Binding-site contacts:
Ligand atom C6 contacts residue FAD1 of chain 1.I at 3.4 Å.
Ligand atom C14 contacts residue MET154 of chain 1.A at 3.9 Å (hydrophobic).
Ligand atom C1 contacts residue FAD1 of chain 1.I at 3.3 Å.
Ligand atom C8 contacts residue HIS161 of chain 1.A at 3.4 Å.
Ligand atom C2 contacts residue PHE178 of chain 1.B at 3.7 Å (hydrophobic).
Ligand atom O2 contacts residue HIS161 of chain 1.A at 3.2 Å.
Ligand atom C21 contacts residue PHE232 of chain 1.B at 3.4 Å (hydrophobic).
Ligand atom C9 contacts residue GLY149 of chain 1.A at 3.9 Å.
Ligand atom C11 contacts residue FAD1 of chain 1.I at 3.4 Å.
Ligand atom C12 contacts residue FAD1 of chain 1.I at 3.6 Å.
Ligand atom C18 contacts residue MET131 of chain 1.B at 3.6 Å (hydrophobic).
Ligand atom C18 contacts residue TYR128 of chain 1.B at 3.1 Å (hydrophobic).
Ligand atom C20 contacts residue GLY149 of chain 1.A at 3.8 Å.
Ligand atom C3 contacts residue FAD1 of chain 1.I at 3.3 Å.
Ligand atom C10 contacts residue FAD1 of chain 1.I at 3.7 Å.
Ligand atom C11 contacts residue TRP105 of chain 1.A at 3.3 Å (hydrophobic).
Ligand atom C13 contacts residue GLY149 of chain 1.A at 3.3 Å.
Ligand atom C2 contacts residue FAD1 of chain 1.I at 3.0 Å.
Ligand atom O7 contacts residue GLY150 of chain 1.A at 3.0 Å.
Ligand atom C8 contacts residue FAD1 of chain 1.I at 3.3 Å.
Ligand atom C2 contacts residue PHE106 of chain 1.A at 3.9 Å (hydrophobic).
Ligand atom C12 contacts residue TYR126 of chain 1.B at 3.5 Å (hydrophobic).
Ligand atom C5 contacts residue FAD1 of chain 1.I at 3.7 Å.
Ligand atom C9 contacts residue GLY150 of chain 1.A at 3.6 Å.
Ligand atom C23 contacts residue PHE232 of chain 1.B at 3.9 Å (hydrophobic).
Ligand atom O2 contacts residue FAD1 of chain 1.I at 3.2 Å.
Ligand atom O7 contacts residue FAD1 of chain 1.I at 3.4 Å (h-bond).
Ligand atom C4 contacts residue FAD1 of chain 1.I at 3.5 Å.
Ligand atom O1 contacts residue TYR128 of chain 1.B at 3.2 Å.
Ligand atom C10 contacts residue TYR128 of chain 1.B at 3.7 Å (hydrophobic).
Ligand atom C22 contacts residue PHE232 of chain 1.B at 3.1 Å (hydrophobic).
Ligand atom C11 contacts residue PHE106 of chain 1.A at 3.8 Å (hydrophobic).
Ligand atom C8 contacts residue GLY150 of chain 1.A at 3.5 Å.
Ligand atom O7 contacts residue HIS161 of chain 1.A at 2.9 Å.
Ligand atom C1 contacts residue PHE178 of chain 1.B at 3.9 Å (hydrophobic).
Ligand atom C13 contacts residue GLY150 of chain 1.A at 3.3 Å.
Ligand atom C19 contacts residue MET131 of chain 1.B at 3.9 Å (hydrophobic).
Ligand atom C19 contacts residue TYR128 of chain 1.B at 3.4 Å (hydrophobic).
Ligand atom O7 contacts residue MET154 of chain 1.A at 3.5 Å.
Ligand atom C9 contacts residue FAD1 of chain 1.I at 3.9 Å.

Sequence of chain 1.A:
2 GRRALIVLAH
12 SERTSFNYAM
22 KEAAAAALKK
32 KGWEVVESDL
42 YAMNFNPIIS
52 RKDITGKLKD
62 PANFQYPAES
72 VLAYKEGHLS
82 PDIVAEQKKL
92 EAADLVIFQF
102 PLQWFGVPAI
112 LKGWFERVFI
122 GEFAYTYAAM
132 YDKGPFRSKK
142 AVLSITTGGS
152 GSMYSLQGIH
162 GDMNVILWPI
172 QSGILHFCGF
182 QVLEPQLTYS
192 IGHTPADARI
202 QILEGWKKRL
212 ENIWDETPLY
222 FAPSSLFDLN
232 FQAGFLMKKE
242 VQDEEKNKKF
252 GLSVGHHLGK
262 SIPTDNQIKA

The small molecule below binds the protein below.
Small molecule (SMILES): Cc1cc2oc(=O)c(Cc3cccc4ccccc34)c(O)c2cc1C

Sequence of chain 1.B:
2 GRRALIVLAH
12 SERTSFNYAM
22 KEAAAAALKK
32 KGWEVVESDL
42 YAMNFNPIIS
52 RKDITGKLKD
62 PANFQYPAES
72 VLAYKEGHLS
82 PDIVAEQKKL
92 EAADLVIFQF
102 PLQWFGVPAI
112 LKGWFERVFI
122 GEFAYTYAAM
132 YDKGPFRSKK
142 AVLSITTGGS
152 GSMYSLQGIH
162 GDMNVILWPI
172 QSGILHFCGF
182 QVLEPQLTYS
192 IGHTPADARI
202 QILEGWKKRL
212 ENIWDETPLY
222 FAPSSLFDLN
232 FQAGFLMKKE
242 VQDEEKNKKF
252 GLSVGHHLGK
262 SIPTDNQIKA